The small molecule below binds the protein below.
Small molecule (SMILES): Cn1c(=O)c2nc(C=O)c(=O)[nH]c2n(C)c1=O

Sequence of chain 1.B:
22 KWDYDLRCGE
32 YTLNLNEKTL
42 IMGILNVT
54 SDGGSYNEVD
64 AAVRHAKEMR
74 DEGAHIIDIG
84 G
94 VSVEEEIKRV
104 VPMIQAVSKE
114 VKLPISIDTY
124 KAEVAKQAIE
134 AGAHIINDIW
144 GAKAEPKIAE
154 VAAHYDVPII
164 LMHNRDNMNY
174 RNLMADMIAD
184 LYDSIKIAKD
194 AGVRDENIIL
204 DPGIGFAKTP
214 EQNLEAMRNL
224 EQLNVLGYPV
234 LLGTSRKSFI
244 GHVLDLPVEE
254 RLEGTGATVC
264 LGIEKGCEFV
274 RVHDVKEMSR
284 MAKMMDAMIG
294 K

Binding-site contacts:
Ligand atom C11 contacts residue LYS129 of chain 1.B at 4.4 Å.
Ligand atom O15 contacts residue B591 of chain 1.H at 3.8 Å.
Ligand atom O17 contacts residue B591 of chain 1.H at 3.4 Å.
Ligand atom C5 contacts residue B591 of chain 1.H at 3.5 Å.
Ligand atom C11 contacts residue HIS157 of chain 1.B at 3.4 Å.
Ligand atom N7 contacts residue B591 of chain 1.H at 3.5 Å (h-bond).
Ligand atom C1 contacts residue B591 of chain 1.H at 3.3 Å.
Ligand atom C9 contacts residue B591 of chain 1.H at 3.5 Å.
Ligand atom N10 contacts residue B591 of chain 1.H at 3.7 Å.
Ligand atom N4 contacts residue B591 of chain 1.H at 3.6 Å (h-bond).
Ligand atom N2 contacts residue B591 of chain 1.H at 3.4 Å.
Ligand atom O12 contacts residue B591 of chain 1.H at 3.2 Å.
Ligand atom O13 contacts residue LYS129 of chain 1.B at 3.0 Å.
Ligand atom C8 contacts residue B591 of chain 1.H at 3.4 Å.
Ligand atom C9 contacts residue LYS129 of chain 1.B at 4.2 Å.
Ligand atom C16 contacts residue B591 of chain 1.H at 3.5 Å.
Ligand atom C6 contacts residue B591 of chain 1.H at 3.4 Å.
Ligand atom C11 contacts residue TYR158 of chain 1.B at 3.5 Å (hydrophobic).
Ligand atom C3 contacts residue B591 of chain 1.H at 3.5 Å.
Ligand atom O12 contacts residue TYR158 of chain 1.B at 2.7 Å (h-bond).
Ligand atom C8 contacts residue HIS157 of chain 1.B at 4.4 Å.
Ligand atom N7 contacts residue HIS157 of chain 1.B at 4.5 Å.
Ligand atom C11 contacts residue B591 of chain 1.H at 3.9 Å.
Ligand atom O12 contacts residue HIS157 of chain 1.B at 3.8 Å.
Ligand atom O12 contacts residue LYS129 of chain 1.B at 3.8 Å.
Ligand atom C14 contacts residue B591 of chain 1.H at 3.8 Å.
Ligand atom O13 contacts residue B591 of chain 1.H at 3.7 Å.